Sequence of chain 1.A:
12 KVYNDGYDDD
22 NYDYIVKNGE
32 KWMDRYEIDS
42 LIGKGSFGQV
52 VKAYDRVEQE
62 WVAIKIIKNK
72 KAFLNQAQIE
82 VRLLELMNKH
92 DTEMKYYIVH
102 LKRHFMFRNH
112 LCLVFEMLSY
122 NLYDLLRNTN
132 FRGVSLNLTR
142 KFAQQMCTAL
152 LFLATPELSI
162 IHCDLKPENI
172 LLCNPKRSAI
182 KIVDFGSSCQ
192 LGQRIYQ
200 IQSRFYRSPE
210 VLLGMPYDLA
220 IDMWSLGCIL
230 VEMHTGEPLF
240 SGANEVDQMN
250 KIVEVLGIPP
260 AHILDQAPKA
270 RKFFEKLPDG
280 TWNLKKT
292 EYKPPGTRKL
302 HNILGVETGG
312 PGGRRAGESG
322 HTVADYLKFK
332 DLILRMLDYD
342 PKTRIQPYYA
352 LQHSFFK

This protein binds this small molecule.
Small molecule (SMILES): CC(=O)Nc1nc2ccc([N+](=O)[O-])cc2s1

Binding-site contacts:
Ligand atom NAH contacts residue LEU172 of chain 1.A at 3.5 Å.
Ligand atom CAE contacts residue PHE116 of chain 1.A at 3.8 Å (hydrophobic).
Ligand atom OAB contacts residue LEU119 of chain 1.A at 3.9 Å.
Ligand atom OAD contacts residue VAL184 of chain 1.A at 3.6 Å.
Ligand atom NAP contacts residue VAL184 of chain 1.A at 4.0 Å.
Ligand atom OAC contacts residue PHE116 of chain 1.A at 3.7 Å.
Ligand atom NAI contacts residue LEU119 of chain 1.A at 2.9 Å (h-bond).
Ligand atom NAP contacts residue PHE116 of chain 1.A at 3.5 Å.
Ligand atom OAD contacts residue PHE116 of chain 1.A at 3.3 Å.
Ligand atom NAH contacts residue LEU119 of chain 1.A at 3.3 Å (h-bond).
Ligand atom CAM contacts residue LEU119 of chain 1.A at 3.5 Å (hydrophobic).
Ligand atom CAN contacts residue LEU119 of chain 1.A at 4.1 Å (hydrophobic).
Ligand atom CAK contacts residue LEU119 of chain 1.A at 3.8 Å (hydrophobic).
Ligand atom CAF contacts residue GLU117 of chain 1.A at 3.5 Å.
Ligand atom CAM contacts residue ILE43 of chain 1.A at 3.9 Å (hydrophobic).
Ligand atom CAF contacts residue LEU119 of chain 1.A at 3.6 Å (hydrophobic).
Ligand atom NAI contacts residue MET118 of chain 1.A at 3.8 Å.
Ligand atom CAN contacts residue ALA64 of chain 1.A at 4.0 Å (hydrophobic).
Ligand atom CAL contacts residue PHE116 of chain 1.A at 4.0 Å (hydrophobic).
Ligand atom CAF contacts residue LEU172 of chain 1.A at 4.1 Å (hydrophobic).
Ligand atom OAD contacts residue VAL100 of chain 1.A at 3.9 Å.
Ligand atom CAG contacts residue VAL51 of chain 1.A at 4.1 Å (hydrophobic).
Ligand atom CAL contacts residue VAL184 of chain 1.A at 4.0 Å (hydrophobic).
Ligand atom CAN contacts residue LEU172 of chain 1.A at 3.5 Å (hydrophobic).
Ligand atom CAE contacts residue VAL184 of chain 1.A at 3.9 Å (hydrophobic).
Ligand atom OAB contacts residue MET118 of chain 1.A at 4.0 Å.
Ligand atom CAA contacts residue ILE43 of chain 1.A at 3.9 Å (hydrophobic).
Ligand atom CAO contacts residue LEU172 of chain 1.A at 3.7 Å (hydrophobic).
Ligand atom OAD contacts residue ASP185 of chain 1.A at 4.1 Å.
Ligand atom CAK contacts residue ILE43 of chain 1.A at 3.9 Å (hydrophobic).
Ligand atom CAE contacts residue VAL100 of chain 1.A at 4.0 Å (hydrophobic).
Ligand atom CAM contacts residue LEU172 of chain 1.A at 3.7 Å (hydrophobic).
Ligand atom CAF contacts residue ALA64 of chain 1.A at 4.1 Å (hydrophobic).
Ligand atom CAE contacts residue LEU119 of chain 1.A at 4.0 Å (hydrophobic).
Ligand atom NAI contacts residue ILE43 of chain 1.A at 3.9 Å.
Ligand atom CAE contacts residue GLU117 of chain 1.A at 4.2 Å.
Ligand atom SAJ contacts residue LEU172 of chain 1.A at 3.9 Å.
Ligand atom NAH contacts residue ALA64 of chain 1.A at 4.2 Å.
Ligand atom SAJ contacts residue ILE43 of chain 1.A at 3.7 Å.
Ligand atom OAC contacts residue LYS66 of chain 1.A at 3.6 Å.